Sequence of chain 1.A:
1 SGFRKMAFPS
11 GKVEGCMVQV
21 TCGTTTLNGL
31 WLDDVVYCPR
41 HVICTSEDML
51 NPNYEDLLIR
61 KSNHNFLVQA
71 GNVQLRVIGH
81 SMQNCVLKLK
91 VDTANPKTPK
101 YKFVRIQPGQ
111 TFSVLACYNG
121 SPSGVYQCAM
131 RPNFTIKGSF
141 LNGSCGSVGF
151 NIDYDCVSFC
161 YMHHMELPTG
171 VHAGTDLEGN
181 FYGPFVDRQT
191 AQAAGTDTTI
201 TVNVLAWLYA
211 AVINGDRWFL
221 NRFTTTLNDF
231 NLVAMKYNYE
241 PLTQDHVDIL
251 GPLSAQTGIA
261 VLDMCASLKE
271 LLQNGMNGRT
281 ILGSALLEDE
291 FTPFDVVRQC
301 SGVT

Binding-site contacts:
Ligand atom C1 contacts residue ASN142 of chain 1.A at 4.1 Å.
Ligand atom C5 contacts residue LEU141 of chain 1.A at 4.5 Å (hydrophobic).
Ligand atom O contacts residue ASN142 of chain 1.A at 3.4 Å (h-bond).
Ligand atom C7 contacts residue DMS1 of chain 1.G at 3.7 Å.
Ligand atom N2 contacts residue GLN189 of chain 1.A at 3.9 Å.
Ligand atom C5 contacts residue HIS163 of chain 1.A at 4.3 Å.
Ligand atom O1 contacts residue LEU27 of chain 1.A at 4.5 Å.
Ligand atom N contacts residue CYS145 of chain 1.A at 3.1 Å (h-bond).
Ligand atom O1 contacts residue SER144 of chain 1.A at 3.6 Å.
Ligand atom C6 contacts residue HIS164 of chain 1.A at 4.5 Å.
Ligand atom C2 contacts residue ASN142 of chain 1.A at 4.3 Å.
Ligand atom C3 contacts residue HIS41 of chain 1.A at 4.2 Å.
Ligand atom C7 contacts residue ASN142 of chain 1.A at 3.5 Å.
Ligand atom C12 contacts residue GLN189 of chain 1.A at 4.3 Å.
Ligand atom C5 contacts residue GLY143 of chain 1.A at 4.5 Å.
Ligand atom C13 contacts residue GLN189 of chain 1.A at 3.8 Å.
Ligand atom C4 contacts residue DMS1 of chain 1.G at 4.2 Å.
Ligand atom C3 contacts residue CYS145 of chain 1.A at 4.3 Å (hydrophobic).
Ligand atom C5 contacts residue CYS145 of chain 1.A at 1.7 Å (hydrophobic).
Ligand atom O1 contacts residue GLY143 of chain 1.A at 3.0 Å (h-bond).
Ligand atom C6 contacts residue CYS145 of chain 1.A at 3.5 Å (hydrophobic).
Ligand atom C5 contacts residue DMS1 of chain 1.G at 3.3 Å.
Ligand atom N contacts residue HIS41 of chain 1.A at 3.9 Å.
Ligand atom C4 contacts residue HIS41 of chain 1.A at 4.3 Å.
Ligand atom C6 contacts residue DMS1 of chain 1.G at 3.6 Å.
Ligand atom C4 contacts residue SER144 of chain 1.A at 4.4 Å.
Ligand atom C4 contacts residue CYS145 of chain 1.A at 2.4 Å (hydrophobic).
Ligand atom C5 contacts residue SER144 of chain 1.A at 4.2 Å.
Ligand atom C contacts residue ASN142 of chain 1.A at 4.0 Å.
Ligand atom C6 contacts residue ASN142 of chain 1.A at 4.5 Å.
Ligand atom C6 contacts residue HIS41 of chain 1.A at 4.1 Å.
Ligand atom C10 contacts residue SER46 of chain 1.A at 3.7 Å.
Ligand atom C8 contacts residue SER46 of chain 1.A at 4.2 Å.
Ligand atom C5 contacts residue HIS164 of chain 1.A at 4.2 Å.
Ligand atom N contacts residue DMS1 of chain 1.G at 4.3 Å.
Ligand atom C4 contacts residue GLY143 of chain 1.A at 3.8 Å.
Ligand atom N1 contacts residue SER46 of chain 1.A at 4.4 Å.
Ligand atom C9 contacts residue SER46 of chain 1.A at 3.3 Å.
Ligand atom O1 contacts residue ASN142 of chain 1.A at 4.1 Å.
Ligand atom O1 contacts residue CYS145 of chain 1.A at 3.0 Å (h-bond).

The protein below binds the small molecule below.
Small molecule (SMILES): COc1ccc(NC(=O)C2CCN(C(C)=O)CC2)cn1